Binding-site contacts:
Ligand atom C6 contacts residue GLY345 of chain 1.A at 3.5 Å.
Ligand atom O5 contacts residue ASN350 of chain 1.A at 2.4 Å (h-bond).
Ligand atom C1 contacts residue ASN350 of chain 1.A at 1.4 Å.
Ligand atom O4 contacts residue GLY345 of chain 1.A at 4.0 Å.
Ligand atom O3 contacts residue GLY345 of chain 1.A at 4.0 Å.
Ligand atom O7 contacts residue SER347 of chain 1.A at 4.0 Å.
Ligand atom C6 contacts residue LEU353 of chain 1.A at 3.7 Å (hydrophobic).
Ligand atom C6 contacts residue ASN350 of chain 1.A at 3.5 Å.
Ligand atom C1 contacts residue SER347 of chain 1.A at 4.2 Å.
Ligand atom N2 contacts residue ASN350 of chain 1.A at 2.9 Å (h-bond).
Ligand atom N2 contacts residue SER347 of chain 1.A at 4.2 Å.
Ligand atom C5 contacts residue GLY345 of chain 1.A at 4.0 Å.
Ligand atom C4 contacts residue ASN350 of chain 1.A at 4.2 Å.
Ligand atom C8 contacts residue ASN350 of chain 1.A at 4.5 Å.
Ligand atom O4 contacts residue GLN358 of chain 1.A at 4.2 Å.
Ligand atom O6 contacts residue SER352 of chain 1.A at 4.1 Å.
Ligand atom C8 contacts residue SER347 of chain 1.A at 4.3 Å.
Ligand atom O6 contacts residue ASN350 of chain 1.A at 3.5 Å (h-bond).
Ligand atom O6 contacts residue LEU353 of chain 1.A at 3.8 Å.
Ligand atom C1 contacts residue GLY345 of chain 1.A at 4.0 Å.
Ligand atom C7 contacts residue ASN350 of chain 1.A at 3.9 Å.
Ligand atom C5 contacts residue ASN350 of chain 1.A at 3.6 Å.
Ligand atom C3 contacts residue ASN350 of chain 1.A at 3.9 Å.
Ligand atom C2 contacts residue ASN350 of chain 1.A at 2.6 Å.
Ligand atom C2 contacts residue GLY345 of chain 1.A at 4.2 Å.
Ligand atom C6 contacts residue SER352 of chain 1.A at 4.1 Å.
Ligand atom C3 contacts residue GLY345 of chain 1.A at 4.2 Å.
Ligand atom C4 contacts residue GLY345 of chain 1.A at 3.5 Å.
Ligand atom C7 contacts residue SER347 of chain 1.A at 4.1 Å.
Ligand atom C2 contacts residue SER347 of chain 1.A at 4.1 Å.

This small molecule binds to this protein.
Small molecule (SMILES): CC(=O)N[C@@H]1[C@@H](O)[C@H](O)[C@@H](CO)O[C@H]1O

Sequence of chain 1.A:
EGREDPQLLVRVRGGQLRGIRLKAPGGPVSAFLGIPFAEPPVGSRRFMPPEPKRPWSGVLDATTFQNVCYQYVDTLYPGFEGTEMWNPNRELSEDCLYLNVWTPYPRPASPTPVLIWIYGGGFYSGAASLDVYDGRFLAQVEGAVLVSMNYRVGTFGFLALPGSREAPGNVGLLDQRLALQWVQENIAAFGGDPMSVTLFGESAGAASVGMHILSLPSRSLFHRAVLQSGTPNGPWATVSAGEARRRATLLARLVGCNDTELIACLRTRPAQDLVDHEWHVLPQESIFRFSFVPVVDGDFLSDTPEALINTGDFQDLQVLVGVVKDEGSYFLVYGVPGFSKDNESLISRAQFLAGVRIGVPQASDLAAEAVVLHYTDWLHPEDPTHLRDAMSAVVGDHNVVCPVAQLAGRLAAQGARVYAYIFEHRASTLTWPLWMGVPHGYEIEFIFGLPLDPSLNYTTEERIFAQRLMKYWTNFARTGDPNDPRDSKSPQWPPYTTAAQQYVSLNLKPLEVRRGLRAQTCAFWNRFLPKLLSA